Sequence of chain 1.E:
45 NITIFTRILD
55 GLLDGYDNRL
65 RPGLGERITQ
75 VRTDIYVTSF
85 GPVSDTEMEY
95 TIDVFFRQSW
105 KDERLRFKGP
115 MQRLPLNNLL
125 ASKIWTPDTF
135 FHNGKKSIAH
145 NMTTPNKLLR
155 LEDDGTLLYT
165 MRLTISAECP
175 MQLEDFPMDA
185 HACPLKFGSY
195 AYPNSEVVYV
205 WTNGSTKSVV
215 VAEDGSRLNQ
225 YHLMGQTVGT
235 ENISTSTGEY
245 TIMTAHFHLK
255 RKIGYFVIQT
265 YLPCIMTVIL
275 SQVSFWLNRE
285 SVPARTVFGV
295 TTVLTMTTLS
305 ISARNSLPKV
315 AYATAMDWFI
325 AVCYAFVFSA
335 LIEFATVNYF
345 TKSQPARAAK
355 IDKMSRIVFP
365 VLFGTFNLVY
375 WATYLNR

This small molecule binds to this protein.
Small molecule (SMILES): CC(=O)N[C@H]1[C@H](O[C@H]2[C@H](O)[C@@H](NC(C)=O)CO[C@@H]2CO)O[C@H](CO)[C@@H](O[C@@H]2O[C@H](CO[C@H]3O[C@H](CO)[C@@H](O)[C@H](O)[C@@H]3O)[C@@H](O)[C@H](O[C@H]3O[C@H](CO)[C@@H](O)[C@H](O)[C@@H]3O)[C@@H]2O)[C@@H]1O

Binding-site contacts:
Ligand atom C5 contacts residue ASN145 of chain 1.E at 3.7 Å.
Ligand atom O5 contacts residue ASN145 of chain 1.E at 2.4 Å (h-bond).
Ligand atom C1 contacts residue ASN145 of chain 1.E at 1.4 Å.
Ligand atom C7 contacts residue ASN145 of chain 1.E at 3.3 Å.
Ligand atom N2 contacts residue ASN145 of chain 1.E at 2.8 Å (h-bond).
Ligand atom C5 contacts residue PRO149 of chain 1.E at 3.9 Å (hydrophobic).
Ligand atom O5 contacts residue PRO149 of chain 1.E at 4.1 Å.
Ligand atom C6 contacts residue PRO149 of chain 1.E at 3.8 Å (hydrophobic).
Ligand atom O7 contacts residue ASN145 of chain 1.E at 3.4 Å (h-bond).
Ligand atom C8 contacts residue ASN145 of chain 1.E at 4.3 Å.
Ligand atom C4 contacts residue ASN145 of chain 1.E at 4.2 Å.
Ligand atom C3 contacts residue ASN145 of chain 1.E at 3.7 Å.
Ligand atom O6 contacts residue PRO149 of chain 1.E at 4.2 Å.
Ligand atom C2 contacts residue ASN145 of chain 1.E at 2.4 Å.
Ligand atom O3 contacts residue ASP114 of chain 1.H at 4.2 Å.

Sequence of chain 1.H:
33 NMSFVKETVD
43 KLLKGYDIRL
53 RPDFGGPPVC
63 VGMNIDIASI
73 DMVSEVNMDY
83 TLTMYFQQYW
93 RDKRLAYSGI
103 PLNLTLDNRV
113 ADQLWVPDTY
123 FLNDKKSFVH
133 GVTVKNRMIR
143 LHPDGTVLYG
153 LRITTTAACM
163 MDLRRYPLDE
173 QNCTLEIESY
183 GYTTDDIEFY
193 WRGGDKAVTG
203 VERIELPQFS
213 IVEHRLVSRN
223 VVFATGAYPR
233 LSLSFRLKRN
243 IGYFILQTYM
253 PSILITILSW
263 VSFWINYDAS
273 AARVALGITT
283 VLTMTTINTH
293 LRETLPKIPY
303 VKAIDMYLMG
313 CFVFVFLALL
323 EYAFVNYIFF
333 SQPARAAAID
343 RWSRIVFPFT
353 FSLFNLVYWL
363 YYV